A protein and the small-molecule ligand that binds it are described below.
Small molecule (SMILES): CC(=O)N[C@@H]1[C@@H](O)[C@H](O)[C@@H](CO)O[C@H]1O

Binding-site contacts:
Ligand atom C6 contacts residue LEU129 of chain 1.B at 3.8 Å (hydrophobic).
Ligand atom C2 contacts residue ASN126 of chain 1.B at 2.5 Å.
Ligand atom N2 contacts residue ASN126 of chain 1.B at 2.9 Å (h-bond).
Ligand atom O5 contacts residue LEU129 of chain 1.B at 3.7 Å.
Ligand atom O7 contacts residue ASN126 of chain 1.B at 3.6 Å (h-bond).
Ligand atom C1 contacts residue THR128 of chain 1.B at 4.4 Å.
Ligand atom O6 contacts residue LEU129 of chain 1.B at 3.8 Å.
Ligand atom C5 contacts residue THR128 of chain 1.B at 4.4 Å.
Ligand atom C5 contacts residue LEU129 of chain 1.B at 4.3 Å (hydrophobic).
Ligand atom C5 contacts residue ASN126 of chain 1.B at 3.7 Å.
Ligand atom C1 contacts residue LEU129 of chain 1.B at 4.5 Å (hydrophobic).
Ligand atom C1 contacts residue ASN126 of chain 1.B at 1.4 Å.
Ligand atom C4 contacts residue ASN126 of chain 1.B at 4.2 Å.
Ligand atom O5 contacts residue ASN126 of chain 1.B at 2.4 Å (h-bond).
Ligand atom C8 contacts residue ASN126 of chain 1.B at 3.1 Å.
Ligand atom C3 contacts residue ASN126 of chain 1.B at 3.8 Å.
Ligand atom O6 contacts residue THR128 of chain 1.B at 4.0 Å.
Ligand atom C7 contacts residue ASN126 of chain 1.B at 2.9 Å.

Sequence of chain 1.B:
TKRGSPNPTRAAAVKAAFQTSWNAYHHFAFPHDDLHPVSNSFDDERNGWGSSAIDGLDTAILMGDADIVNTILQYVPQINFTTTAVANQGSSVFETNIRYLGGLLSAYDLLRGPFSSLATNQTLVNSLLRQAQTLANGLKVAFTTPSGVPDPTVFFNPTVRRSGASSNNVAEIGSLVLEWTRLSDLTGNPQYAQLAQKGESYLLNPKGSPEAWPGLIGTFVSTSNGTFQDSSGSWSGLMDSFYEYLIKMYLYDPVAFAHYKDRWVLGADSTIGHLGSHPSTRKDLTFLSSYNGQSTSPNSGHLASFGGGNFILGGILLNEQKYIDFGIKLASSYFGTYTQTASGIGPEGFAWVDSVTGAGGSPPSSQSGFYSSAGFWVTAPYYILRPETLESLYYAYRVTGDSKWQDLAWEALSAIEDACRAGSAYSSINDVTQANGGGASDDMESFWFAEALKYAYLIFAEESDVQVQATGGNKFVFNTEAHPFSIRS